Binding-site contacts:
Ligand atom CMB contacts residue THR403 of chain 1.A at 4.0 Å.
Ligand atom CHA contacts residue TYR373 of chain 1.A at 2.5 Å (hydrophobic).
Ligand atom C4B contacts residue PHE245 of chain 1.A at 4.1 Å (hydrophobic).
Ligand atom CAA contacts residue PHE407 of chain 1.A at 3.4 Å (hydrophobic).
Ligand atom CBC contacts residue ILE374 of chain 1.A at 4.0 Å (hydrophobic).
Ligand atom C1D contacts residue ILE374 of chain 1.A at 3.7 Å (hydrophobic).
Ligand atom NA contacts residue PHE377 of chain 1.A at 4.2 Å.
Ligand atom CAC contacts residue ILE374 of chain 1.A at 3.2 Å (hydrophobic).
Ligand atom CHA contacts residue PHE377 of chain 1.A at 4.0 Å (hydrophobic).
Ligand atom CMC contacts residue ILE600 of chain 1.A at 3.6 Å (hydrophobic).
Ligand atom CAD contacts residue PHE377 of chain 1.A at 3.4 Å (hydrophobic).
Ligand atom CHD contacts residue ILE374 of chain 1.A at 3.3 Å (hydrophobic).
Ligand atom CAB contacts residue THR403 of chain 1.A at 4.2 Å.
Ligand atom C4D contacts residue TYR373 of chain 1.A at 3.4 Å (hydrophobic).
Ligand atom C3D contacts residue PHE377 of chain 1.A at 4.1 Å (hydrophobic).
Ligand atom C4C contacts residue ILE374 of chain 1.A at 3.7 Å (hydrophobic).
Ligand atom CGD contacts residue PHE377 of chain 1.A at 3.7 Å (hydrophobic).
Ligand atom NC contacts residue TYR373 of chain 1.A at 4.1 Å.
Ligand atom C3C contacts residue ILE374 of chain 1.A at 3.6 Å (hydrophobic).
Ligand atom C1D contacts residue TYR373 of chain 1.A at 4.1 Å (hydrophobic).
Ligand atom O1D contacts residue PHE377 of chain 1.A at 3.0 Å (h-bond).
Ligand atom CBA contacts residue PHE407 of chain 1.A at 3.6 Å (hydrophobic).
Ligand atom C2D contacts residue ILE374 of chain 1.A at 4.1 Å (hydrophobic).
Ligand atom OB contacts residue PHE245 of chain 1.A at 3.7 Å.
Ligand atom C2A contacts residue TYR373 of chain 1.A at 3.7 Å (hydrophobic).
Ligand atom O2A contacts residue TYR373 of chain 1.A at 3.2 Å.
Ligand atom CAB contacts residue LEU399 of chain 1.A at 4.1 Å (hydrophobic).
Ligand atom CBB contacts residue PHE381 of chain 1.A at 3.9 Å (hydrophobic).
Ligand atom O1D contacts residue THR378 of chain 1.A at 3.6 Å.
Ligand atom NB contacts residue PHE245 of chain 1.A at 3.8 Å.
Ligand atom CMA contacts residue ILE404 of chain 1.A at 4.0 Å (hydrophobic).
Ligand atom CMA contacts residue MET238 of chain 1.A at 4.1 Å (hydrophobic).
Ligand atom CMB contacts residue PHE377 of chain 1.A at 3.8 Å (hydrophobic).
Ligand atom CMD contacts residue ILE374 of chain 1.A at 3.6 Å (hydrophobic).
Ligand atom ND contacts residue TYR373 of chain 1.A at 3.1 Å.
Ligand atom C1A contacts residue TYR373 of chain 1.A at 3.3 Å (hydrophobic).
Ligand atom CBB contacts residue GLY400 of chain 1.A at 4.0 Å.
Ligand atom CAB contacts residue GLY400 of chain 1.A at 3.8 Å.
Ligand atom CAA contacts residue TYR373 of chain 1.A at 3.4 Å (hydrophobic).
Ligand atom CBB contacts residue LEU399 of chain 1.A at 3.8 Å (hydrophobic).

Sequence of chain 1.A:
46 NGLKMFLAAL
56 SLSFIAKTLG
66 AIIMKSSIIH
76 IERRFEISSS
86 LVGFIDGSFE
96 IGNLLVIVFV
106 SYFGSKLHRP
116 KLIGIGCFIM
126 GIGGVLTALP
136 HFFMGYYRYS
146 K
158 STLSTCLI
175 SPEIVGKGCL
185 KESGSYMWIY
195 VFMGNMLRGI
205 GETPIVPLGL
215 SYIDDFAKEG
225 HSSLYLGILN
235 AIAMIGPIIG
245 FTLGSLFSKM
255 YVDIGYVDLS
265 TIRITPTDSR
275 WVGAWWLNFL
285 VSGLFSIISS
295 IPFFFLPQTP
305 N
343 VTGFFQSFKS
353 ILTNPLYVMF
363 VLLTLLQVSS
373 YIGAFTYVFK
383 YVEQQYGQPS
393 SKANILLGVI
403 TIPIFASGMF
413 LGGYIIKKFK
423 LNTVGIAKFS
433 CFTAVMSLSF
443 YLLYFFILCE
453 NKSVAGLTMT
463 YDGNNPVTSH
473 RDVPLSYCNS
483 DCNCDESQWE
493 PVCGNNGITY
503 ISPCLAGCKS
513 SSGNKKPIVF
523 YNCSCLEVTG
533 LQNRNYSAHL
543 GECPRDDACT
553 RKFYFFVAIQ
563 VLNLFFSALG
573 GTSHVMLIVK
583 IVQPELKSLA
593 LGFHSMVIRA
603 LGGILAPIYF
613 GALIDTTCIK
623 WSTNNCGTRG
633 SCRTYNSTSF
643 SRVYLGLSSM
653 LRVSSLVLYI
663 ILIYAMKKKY

The small molecule below binds the protein below.
Small molecule (SMILES): C=CC1=C(C)/C(=C/c2[nH]c(Cc3[nH]c(/C=C4\NC(=O)C(C)=C4C=C)c(C)c3CCC(=O)O)c(CCC(=O)O)c2C)NC1=O